Binding-site contacts:
Ligand atom C10 contacts residue ALA18 of chain 1.A at 3.7 Å (hydrophobic).
Ligand atom C07 contacts residue THR224 of chain 1.A at 3.8 Å.
Ligand atom O12 contacts residue THR161 of chain 1.A at 2.8 Å (h-bond).
Ligand atom C02 contacts residue GLN132 of chain 1.A at 3.6 Å.
Ligand atom O11 contacts residue THR161 of chain 1.A at 3.9 Å.
Ligand atom O09 contacts residue GLN132 of chain 1.A at 3.7 Å.
Ligand atom O08 contacts residue GLN132 of chain 1.A at 3.4 Å (h-bond).
Ligand atom O12 contacts residue TYR12 of chain 1.A at 3.5 Å.
Ligand atom O08 contacts residue THR136 of chain 1.A at 3.4 Å.
Ligand atom C10 contacts residue THR161 of chain 1.A at 3.7 Å.
Ligand atom C06 contacts residue PRO68 of chain 1.A at 3.4 Å (hydrophobic).
Ligand atom O08 contacts residue THR137 of chain 1.A at 2.9 Å (h-bond).
Ligand atom O09 contacts residue THR137 of chain 1.A at 2.6 Å (h-bond).
Ligand atom C01 contacts residue PRO68 of chain 1.A at 3.5 Å (hydrophobic).
Ligand atom C01 contacts residue GLN132 of chain 1.A at 3.3 Å.
Ligand atom C06 contacts residue GLN132 of chain 1.A at 3.3 Å.
Ligand atom C07 contacts residue THR137 of chain 1.A at 3.4 Å.
Ligand atom C04 contacts residue PRO68 of chain 1.A at 4.0 Å (hydrophobic).
Ligand atom O11 contacts residue ALA18 of chain 1.A at 2.9 Å (h-bond).
Ligand atom C05 contacts residue ASN179 of chain 1.A at 3.7 Å.
Ligand atom C03 contacts residue THR161 of chain 1.A at 3.8 Å.
Ligand atom C07 contacts residue GLN132 of chain 1.A at 3.2 Å.
Ligand atom C04 contacts residue ASN179 of chain 1.A at 3.7 Å.
Ligand atom C04 contacts residue THR161 of chain 1.A at 4.0 Å.
Ligand atom C04 contacts residue PHE226 of chain 1.A at 3.9 Å (hydrophobic).
Ligand atom C04 contacts residue GLN132 of chain 1.A at 3.8 Å.
Ligand atom O09 contacts residue PRO68 of chain 1.A at 3.9 Å.
Ligand atom C07 contacts residue PRO68 of chain 1.A at 3.5 Å (hydrophobic).
Ligand atom O11 contacts residue GLY16 of chain 1.A at 3.5 Å.
Ligand atom O12 contacts residue GLY160 of chain 1.A at 3.4 Å.
Ligand atom O08 contacts residue PRO68 of chain 1.A at 3.8 Å.
Ligand atom C03 contacts residue ALA18 of chain 1.A at 3.9 Å (hydrophobic).
Ligand atom C05 contacts residue GLN132 of chain 1.A at 3.5 Å.
Ligand atom C05 contacts residue PRO68 of chain 1.A at 3.6 Å (hydrophobic).
Ligand atom O09 contacts residue THR224 of chain 1.A at 2.8 Å (h-bond).
Ligand atom O11 contacts residue THR17 of chain 1.A at 3.2 Å (h-bond).
Ligand atom C02 contacts residue PRO68 of chain 1.A at 3.9 Å (hydrophobic).
Ligand atom C05 contacts residue PHE226 of chain 1.A at 3.8 Å (hydrophobic).
Ligand atom O08 contacts residue PRO69 of chain 1.A at 3.9 Å.
Ligand atom C02 contacts residue TYR12 of chain 1.A at 3.7 Å (hydrophobic).

The small molecule below binds the protein below.
Small molecule (SMILES): O=C(O)c1ccc(C(=O)O)cc1

Sequence of chain 1.A:
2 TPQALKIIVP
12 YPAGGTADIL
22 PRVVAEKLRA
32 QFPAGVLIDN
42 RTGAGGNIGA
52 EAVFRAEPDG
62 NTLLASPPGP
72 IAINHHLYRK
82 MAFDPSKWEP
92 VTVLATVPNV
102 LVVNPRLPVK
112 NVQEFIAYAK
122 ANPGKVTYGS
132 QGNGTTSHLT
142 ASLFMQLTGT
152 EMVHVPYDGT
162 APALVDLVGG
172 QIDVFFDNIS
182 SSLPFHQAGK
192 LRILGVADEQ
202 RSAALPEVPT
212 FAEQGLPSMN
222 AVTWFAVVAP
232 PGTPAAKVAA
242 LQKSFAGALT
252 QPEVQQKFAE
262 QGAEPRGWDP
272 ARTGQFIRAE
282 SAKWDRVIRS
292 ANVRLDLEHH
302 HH